Binding-site contacts:
Ligand atom C14 contacts residue THR313 of chain 1.O at 3.3 Å.
Ligand atom C29 contacts residue MET187 of chain 1.O at 3.7 Å (hydrophobic).
Ligand atom C20 contacts residue ALA179 of chain 1.O at 3.9 Å (hydrophobic).
Ligand atom C09 contacts residue GLU314 of chain 1.O at 3.1 Å.
Ligand atom C07 contacts residue GLU314 of chain 1.O at 3.3 Å.
Ligand atom C32 contacts residue THR184 of chain 1.O at 3.9 Å.
Ligand atom O12 contacts residue ALA179 of chain 1.O at 3.8 Å.
Ligand atom C27 contacts residue THR184 of chain 1.O at 3.5 Å.
Ligand atom N03 contacts residue HIS375 of chain 1.P at 3.1 Å (h-bond).
Ligand atom C16 contacts residue TYR161 of chain 1.O at 3.7 Å (hydrophobic).
Ligand atom C22 contacts residue LEU180 of chain 1.O at 3.8 Å (hydrophobic).
Ligand atom C10 contacts residue ALA179 of chain 1.O at 3.8 Å (hydrophobic).
Ligand atom C15 contacts residue MET310 of chain 1.O at 3.9 Å (hydrophobic).
Ligand atom C07 contacts residue GLY175 of chain 1.O at 3.8 Å.
Ligand atom C14 contacts residue MET310 of chain 1.O at 3.6 Å (hydrophobic).
Ligand atom C08 contacts residue GLU314 of chain 1.O at 3.3 Å.
Ligand atom O38 contacts residue GLY175 of chain 1.O at 3.7 Å.
Ligand atom C08 contacts residue PRO306 of chain 1.O at 3.9 Å (hydrophobic).
Ligand atom C11 contacts residue ALA179 of chain 1.O at 3.5 Å (hydrophobic).
Ligand atom C06 contacts residue GLU314 of chain 1.O at 3.2 Å.
Ligand atom C08 contacts residue GLY175 of chain 1.O at 3.7 Å.
Ligand atom C23 contacts residue LEU180 of chain 1.O at 3.6 Å (hydrophobic).
Ligand atom C05 contacts residue HIS375 of chain 1.P at 3.5 Å.
Ligand atom C39 contacts residue GLY175 of chain 1.O at 3.3 Å.
Ligand atom C39 contacts residue LEU171 of chain 1.O at 3.7 Å (hydrophobic).
Ligand atom N03 contacts residue GLU314 of chain 1.O at 3.2 Å (salt-bridge).
Ligand atom C06 contacts residue SER304 of chain 1.O at 3.2 Å.
Ligand atom C10 contacts residue GLU314 of chain 1.O at 3.9 Å.
Ligand atom C15 contacts residue ALA179 of chain 1.O at 3.7 Å (hydrophobic).
Ligand atom O38 contacts residue SER304 of chain 1.O at 3.3 Å (h-bond).
Ligand atom N13 contacts residue ALA179 of chain 1.O at 3.6 Å.
Ligand atom N04 contacts residue HIS375 of chain 1.P at 3.6 Å.
Ligand atom C39 contacts residue GLN305 of chain 1.O at 3.8 Å.
Ligand atom N13 contacts residue THR313 of chain 1.O at 3.0 Å (h-bond).
Ligand atom C24 contacts residue THR184 of chain 1.O at 3.5 Å.
Ligand atom C05 contacts residue GLU314 of chain 1.O at 2.8 Å.
Ligand atom C23 contacts residue THR184 of chain 1.O at 3.8 Å.
Ligand atom C16 contacts residue ALA179 of chain 1.O at 3.9 Å (hydrophobic).
Ligand atom C07 contacts residue SER304 of chain 1.O at 3.4 Å.
Ligand atom N04 contacts residue GLU314 of chain 1.O at 3.0 Å (salt-bridge).

Sequence of chain 1.O:
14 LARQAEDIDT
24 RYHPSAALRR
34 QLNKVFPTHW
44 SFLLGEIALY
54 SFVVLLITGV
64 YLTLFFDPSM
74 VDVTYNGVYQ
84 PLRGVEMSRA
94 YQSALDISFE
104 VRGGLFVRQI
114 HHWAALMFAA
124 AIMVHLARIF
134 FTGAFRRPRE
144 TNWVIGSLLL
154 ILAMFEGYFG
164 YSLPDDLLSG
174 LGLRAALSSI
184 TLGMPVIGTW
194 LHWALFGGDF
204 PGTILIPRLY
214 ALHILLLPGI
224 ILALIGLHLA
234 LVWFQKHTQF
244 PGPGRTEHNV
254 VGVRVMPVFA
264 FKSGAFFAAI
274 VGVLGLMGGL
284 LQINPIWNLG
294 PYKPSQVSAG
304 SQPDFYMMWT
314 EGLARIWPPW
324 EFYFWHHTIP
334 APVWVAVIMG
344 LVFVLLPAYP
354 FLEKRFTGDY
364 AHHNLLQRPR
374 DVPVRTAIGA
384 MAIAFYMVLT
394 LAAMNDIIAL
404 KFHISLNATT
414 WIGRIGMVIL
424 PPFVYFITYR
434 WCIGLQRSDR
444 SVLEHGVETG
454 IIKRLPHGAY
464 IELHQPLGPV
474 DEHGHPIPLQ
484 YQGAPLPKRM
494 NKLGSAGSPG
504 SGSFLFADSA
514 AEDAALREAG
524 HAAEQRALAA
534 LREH

Sequence of chain 1.P:
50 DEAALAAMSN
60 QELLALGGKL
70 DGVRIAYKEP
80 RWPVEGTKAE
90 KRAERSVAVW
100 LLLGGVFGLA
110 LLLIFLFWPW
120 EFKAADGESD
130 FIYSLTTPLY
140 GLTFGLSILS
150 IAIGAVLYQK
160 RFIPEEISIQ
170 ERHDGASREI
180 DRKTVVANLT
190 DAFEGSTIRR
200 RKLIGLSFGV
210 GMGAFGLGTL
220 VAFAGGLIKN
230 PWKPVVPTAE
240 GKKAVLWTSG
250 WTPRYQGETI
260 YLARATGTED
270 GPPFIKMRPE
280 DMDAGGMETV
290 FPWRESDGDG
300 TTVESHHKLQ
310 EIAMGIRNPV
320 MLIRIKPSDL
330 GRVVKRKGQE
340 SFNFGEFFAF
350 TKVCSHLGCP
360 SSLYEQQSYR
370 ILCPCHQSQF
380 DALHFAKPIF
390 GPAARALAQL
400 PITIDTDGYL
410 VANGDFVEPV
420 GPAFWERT

This small molecule binds to this protein.
Small molecule (SMILES): COc1ccn2nc(C)c(C(=O)NCc3ccc(N4CCC(c5ccc(OC(F)(F)F)cc5)CC4)cc3)c2c1